Sequence of chain 1.D:
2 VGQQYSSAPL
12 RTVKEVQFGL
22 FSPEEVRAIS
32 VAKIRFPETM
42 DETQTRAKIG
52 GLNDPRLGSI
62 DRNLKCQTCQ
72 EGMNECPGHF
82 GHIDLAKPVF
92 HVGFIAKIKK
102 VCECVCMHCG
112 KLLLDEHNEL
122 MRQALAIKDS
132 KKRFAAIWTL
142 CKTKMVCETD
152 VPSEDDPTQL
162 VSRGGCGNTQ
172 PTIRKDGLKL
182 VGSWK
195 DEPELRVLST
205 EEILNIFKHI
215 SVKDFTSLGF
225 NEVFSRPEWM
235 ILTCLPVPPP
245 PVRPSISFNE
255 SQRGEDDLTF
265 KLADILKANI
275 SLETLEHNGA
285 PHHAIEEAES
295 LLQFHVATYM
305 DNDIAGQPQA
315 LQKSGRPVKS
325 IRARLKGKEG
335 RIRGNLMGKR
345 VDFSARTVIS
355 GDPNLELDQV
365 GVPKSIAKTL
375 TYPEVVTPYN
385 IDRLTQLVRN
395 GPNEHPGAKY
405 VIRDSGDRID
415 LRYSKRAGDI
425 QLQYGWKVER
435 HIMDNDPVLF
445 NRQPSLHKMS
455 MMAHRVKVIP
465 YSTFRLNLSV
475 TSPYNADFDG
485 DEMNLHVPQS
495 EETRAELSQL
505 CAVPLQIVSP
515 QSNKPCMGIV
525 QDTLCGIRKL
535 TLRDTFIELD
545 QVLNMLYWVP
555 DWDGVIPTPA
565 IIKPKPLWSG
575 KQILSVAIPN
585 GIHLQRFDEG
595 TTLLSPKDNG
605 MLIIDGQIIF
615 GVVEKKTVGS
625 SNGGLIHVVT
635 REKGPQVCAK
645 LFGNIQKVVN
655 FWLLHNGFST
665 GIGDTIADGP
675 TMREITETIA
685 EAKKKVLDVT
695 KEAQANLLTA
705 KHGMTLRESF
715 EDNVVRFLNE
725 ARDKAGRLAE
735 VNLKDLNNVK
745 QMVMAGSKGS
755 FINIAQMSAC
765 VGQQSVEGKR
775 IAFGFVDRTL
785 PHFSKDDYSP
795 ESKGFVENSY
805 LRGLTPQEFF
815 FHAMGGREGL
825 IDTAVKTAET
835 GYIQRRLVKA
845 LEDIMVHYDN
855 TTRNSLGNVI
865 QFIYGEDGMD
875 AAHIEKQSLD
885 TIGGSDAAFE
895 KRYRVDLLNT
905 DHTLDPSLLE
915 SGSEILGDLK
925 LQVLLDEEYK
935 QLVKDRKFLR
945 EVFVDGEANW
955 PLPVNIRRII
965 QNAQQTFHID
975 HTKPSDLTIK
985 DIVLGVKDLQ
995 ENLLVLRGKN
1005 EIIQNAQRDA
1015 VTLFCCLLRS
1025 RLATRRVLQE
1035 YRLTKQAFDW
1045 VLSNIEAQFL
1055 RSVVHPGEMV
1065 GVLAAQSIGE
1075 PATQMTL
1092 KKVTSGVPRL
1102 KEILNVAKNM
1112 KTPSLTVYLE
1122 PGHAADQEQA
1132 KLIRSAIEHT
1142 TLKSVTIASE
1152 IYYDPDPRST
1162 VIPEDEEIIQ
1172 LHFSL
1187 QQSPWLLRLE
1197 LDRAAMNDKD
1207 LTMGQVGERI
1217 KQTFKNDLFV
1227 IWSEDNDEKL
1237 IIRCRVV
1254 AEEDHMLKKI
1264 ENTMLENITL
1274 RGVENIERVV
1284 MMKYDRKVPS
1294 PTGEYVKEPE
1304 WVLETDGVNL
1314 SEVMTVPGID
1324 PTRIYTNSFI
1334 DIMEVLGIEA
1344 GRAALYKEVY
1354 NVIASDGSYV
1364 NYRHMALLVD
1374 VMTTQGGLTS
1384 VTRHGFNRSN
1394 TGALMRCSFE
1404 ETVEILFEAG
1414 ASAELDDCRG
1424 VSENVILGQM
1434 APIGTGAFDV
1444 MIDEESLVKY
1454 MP

This protein binds this small molecule.
Small molecule (SMILES): Cc1cn([C@H]2C[C@H](O[P](=O)(O)OC[C@H]3O[C@@H](n4cnc5c(N)ncnc54)C[C@@H]3O[P](=O)(O)OC[C@H]3O[C@@H](n4ccc(N)nc4=O)C[C@@H]3O[P](=O)(O)OC[C@H]3O[C@@H](n4cc(C)c(=O)[nH]c4=O)C[C@@H]3O)[C@@H](CO[P](=O)(O)O[C@H]3C[C@H](n4cnc5c(=O)nc(N)[nH]c54)O[C@@H]3CO[P](=O)(O)O[C@H]3C[C@H](n4cnc5c(N)ncnc54)O[C@@H]3CO[P](=O)(O)O[C@H]3C[C@H](n4cnc5c(N)ncnc54)O[C@@H]3CO)O2)c(=O)[nH]c1=O

Binding-site contacts:
Ligand atom OP1 contacts residue ALA1108 of chain 1.D at 3.9 Å.
Ligand atom N2 contacts residue HIS1387 of chain 1.D at 4.4 Å.
Ligand atom C6 contacts residue ASP505 of chain 1.E at 3.5 Å.
Ligand atom C5 contacts residue ASP505 of chain 1.E at 3.9 Å.
Ligand atom OP2 contacts residue ASN1110 of chain 1.D at 3.9 Å.
Ligand atom C4' contacts residue HIS1387 of chain 1.D at 4.2 Å.
Ligand atom N6 contacts residue ASP505 of chain 1.E at 3.2 Å (salt-bridge).
Ligand atom C5' contacts residue LYS507 of chain 1.E at 4.1 Å.
Ligand atom OP1 contacts residue VAL1107 of chain 1.D at 4.1 Å.
Ligand atom C4' contacts residue HIS1387 of chain 1.D at 3.9 Å.
Ligand atom OP1 contacts residue TRP139 of chain 1.D at 4.4 Å.
Ligand atom O3' contacts residue ALA1108 of chain 1.D at 4.4 Å.
Ligand atom N7 contacts residue ASP505 of chain 1.E at 4.1 Å.
Ligand atom N1 contacts residue ASP505 of chain 1.E at 4.2 Å.
Ligand atom O4' contacts residue HIS1387 of chain 1.D at 3.9 Å.
Ligand atom C5' contacts residue HIS1387 of chain 1.D at 3.5 Å.
Ligand atom O5' contacts residue LYS507 of chain 1.E at 3.8 Å.
Ligand atom OP1 contacts residue LYS1109 of chain 1.D at 4.3 Å.
Ligand atom OP1 contacts residue HIS1387 of chain 1.D at 4.4 Å.
Ligand atom O3' contacts residue HIS1387 of chain 1.D at 4.4 Å.

Sequence of chain 1.E:
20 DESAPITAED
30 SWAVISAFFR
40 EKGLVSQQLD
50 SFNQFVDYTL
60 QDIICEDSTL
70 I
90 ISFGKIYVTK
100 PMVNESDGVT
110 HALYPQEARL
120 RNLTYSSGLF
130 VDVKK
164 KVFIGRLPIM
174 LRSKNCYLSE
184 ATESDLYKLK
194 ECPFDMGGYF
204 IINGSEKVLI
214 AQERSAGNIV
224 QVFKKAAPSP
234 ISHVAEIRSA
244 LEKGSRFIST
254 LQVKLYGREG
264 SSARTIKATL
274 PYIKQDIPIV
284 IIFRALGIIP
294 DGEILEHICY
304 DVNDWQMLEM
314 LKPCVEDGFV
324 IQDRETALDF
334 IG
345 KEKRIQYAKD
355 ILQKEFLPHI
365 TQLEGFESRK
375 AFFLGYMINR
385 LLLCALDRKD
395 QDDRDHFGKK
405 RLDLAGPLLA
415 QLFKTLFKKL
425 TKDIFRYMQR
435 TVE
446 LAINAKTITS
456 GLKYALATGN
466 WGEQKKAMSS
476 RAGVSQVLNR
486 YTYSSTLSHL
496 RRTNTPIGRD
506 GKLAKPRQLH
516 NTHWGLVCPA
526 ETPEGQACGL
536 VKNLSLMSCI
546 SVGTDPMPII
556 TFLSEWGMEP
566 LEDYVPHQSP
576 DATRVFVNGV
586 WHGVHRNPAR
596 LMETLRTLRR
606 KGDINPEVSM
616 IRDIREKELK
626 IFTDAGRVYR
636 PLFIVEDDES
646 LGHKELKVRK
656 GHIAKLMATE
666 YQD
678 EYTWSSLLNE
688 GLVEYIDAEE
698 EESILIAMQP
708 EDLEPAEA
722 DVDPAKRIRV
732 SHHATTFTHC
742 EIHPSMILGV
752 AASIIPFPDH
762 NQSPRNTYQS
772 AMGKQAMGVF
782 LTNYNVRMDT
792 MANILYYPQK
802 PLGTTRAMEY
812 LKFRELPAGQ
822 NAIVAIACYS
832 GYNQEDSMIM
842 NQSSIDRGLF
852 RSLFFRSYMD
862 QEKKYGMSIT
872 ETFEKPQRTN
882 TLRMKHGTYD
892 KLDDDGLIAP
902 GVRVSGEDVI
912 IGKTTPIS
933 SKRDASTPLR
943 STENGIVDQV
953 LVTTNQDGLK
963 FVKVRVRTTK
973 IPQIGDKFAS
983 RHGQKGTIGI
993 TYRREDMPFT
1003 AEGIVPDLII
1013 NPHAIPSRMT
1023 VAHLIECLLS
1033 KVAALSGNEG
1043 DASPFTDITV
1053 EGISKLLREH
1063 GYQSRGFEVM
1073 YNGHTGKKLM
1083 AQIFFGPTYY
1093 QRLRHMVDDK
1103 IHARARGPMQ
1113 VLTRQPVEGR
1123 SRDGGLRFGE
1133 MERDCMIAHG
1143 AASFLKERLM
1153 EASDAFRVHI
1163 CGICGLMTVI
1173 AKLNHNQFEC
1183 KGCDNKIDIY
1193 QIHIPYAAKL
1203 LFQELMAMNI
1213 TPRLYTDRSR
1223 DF